Binding-site contacts:
Ligand atom C2 contacts residue ASP54 of chain 1.A at 3.5 Å.
Ligand atom C5 contacts residue ASP54 of chain 1.A at 3.5 Å.
Ligand atom C11 contacts residue ILE164 of chain 1.A at 3.6 Å (hydrophobic).
Ligand atom N6 contacts residue ASP54 of chain 1.A at 2.6 Å (salt-bridge).
Ligand atom C2 contacts residue CYS15 of chain 1.A at 3.7 Å (hydrophobic).
Ligand atom C4 contacts residue NDP1 of chain 1.D at 3.7 Å.
Ligand atom N13 contacts residue CYS15 of chain 1.A at 3.8 Å.
Ligand atom CL1 contacts residue SER108 of chain 1.A at 3.1 Å.
Ligand atom N14 contacts residue THR185 of chain 1.A at 3.2 Å (h-bond).
Ligand atom C9 contacts residue NDP1 of chain 1.D at 3.7 Å.
Ligand atom N13 contacts residue NDP1 of chain 1.D at 3.4 Å (h-bond).
Ligand atom C2 contacts residue PHE58 of chain 1.A at 3.8 Å (hydrophobic).
Ligand atom N14 contacts residue CYS15 of chain 1.A at 3.2 Å (h-bond).
Ligand atom C12 contacts residue ILE164 of chain 1.A at 3.7 Å (hydrophobic).
Ligand atom N1 contacts residue CYS15 of chain 1.A at 3.2 Å.
Ligand atom N1 contacts residue NDP1 of chain 1.D at 3.6 Å (h-bond).
Ligand atom N6 contacts residue PHE58 of chain 1.A at 3.7 Å.
Ligand atom N1 contacts residue ALA16 of chain 1.A at 3.8 Å.
Ligand atom C7 contacts residue NDP1 of chain 1.D at 3.9 Å.
Ligand atom N14 contacts residue ASP54 of chain 1.A at 2.8 Å (salt-bridge).
Ligand atom C5 contacts residue PHE58 of chain 1.A at 3.9 Å (hydrophobic).
Ligand atom C3 contacts residue ILE14 of chain 1.A at 3.6 Å (hydrophobic).
Ligand atom N13 contacts residue ILE14 of chain 1.A at 2.9 Å (h-bond).
Ligand atom C12 contacts residue PHE58 of chain 1.A at 3.5 Å (hydrophobic).
Ligand atom C15 contacts residue ASP54 of chain 1.A at 3.6 Å.
Ligand atom CL1 contacts residue ILE112 of chain 1.A at 3.5 Å.
Ligand atom C16 contacts residue ASP54 of chain 1.A at 2.9 Å.
Ligand atom C3 contacts residue NDP1 of chain 1.D at 3.3 Å.
Ligand atom N13 contacts residue TYR170 of chain 1.A at 3.2 Å (h-bond).
Ligand atom N1 contacts residue PHE58 of chain 1.A at 3.7 Å.
Ligand atom C16 contacts residue MET55 of chain 1.A at 3.8 Å (hydrophobic).
Ligand atom N1 contacts residue ILE14 of chain 1.A at 3.5 Å (h-bond).
Ligand atom CL1 contacts residue SER111 of chain 1.A at 3.3 Å.
Ligand atom C8 contacts residue NDP1 of chain 1.D at 3.4 Å.
Ligand atom N14 contacts residue ALA16 of chain 1.A at 3.7 Å.
Ligand atom C4 contacts residue PHE58 of chain 1.A at 3.8 Å (hydrophobic).
Ligand atom C3 contacts residue CYS15 of chain 1.A at 3.9 Å (hydrophobic).
Ligand atom C2 contacts residue ALA16 of chain 1.A at 3.9 Å (hydrophobic).
Ligand atom N13 contacts residue ILE164 of chain 1.A at 2.7 Å (h-bond).
Ligand atom C3 contacts residue PHE58 of chain 1.A at 3.6 Å (hydrophobic).

Sequence of chain 1.A:
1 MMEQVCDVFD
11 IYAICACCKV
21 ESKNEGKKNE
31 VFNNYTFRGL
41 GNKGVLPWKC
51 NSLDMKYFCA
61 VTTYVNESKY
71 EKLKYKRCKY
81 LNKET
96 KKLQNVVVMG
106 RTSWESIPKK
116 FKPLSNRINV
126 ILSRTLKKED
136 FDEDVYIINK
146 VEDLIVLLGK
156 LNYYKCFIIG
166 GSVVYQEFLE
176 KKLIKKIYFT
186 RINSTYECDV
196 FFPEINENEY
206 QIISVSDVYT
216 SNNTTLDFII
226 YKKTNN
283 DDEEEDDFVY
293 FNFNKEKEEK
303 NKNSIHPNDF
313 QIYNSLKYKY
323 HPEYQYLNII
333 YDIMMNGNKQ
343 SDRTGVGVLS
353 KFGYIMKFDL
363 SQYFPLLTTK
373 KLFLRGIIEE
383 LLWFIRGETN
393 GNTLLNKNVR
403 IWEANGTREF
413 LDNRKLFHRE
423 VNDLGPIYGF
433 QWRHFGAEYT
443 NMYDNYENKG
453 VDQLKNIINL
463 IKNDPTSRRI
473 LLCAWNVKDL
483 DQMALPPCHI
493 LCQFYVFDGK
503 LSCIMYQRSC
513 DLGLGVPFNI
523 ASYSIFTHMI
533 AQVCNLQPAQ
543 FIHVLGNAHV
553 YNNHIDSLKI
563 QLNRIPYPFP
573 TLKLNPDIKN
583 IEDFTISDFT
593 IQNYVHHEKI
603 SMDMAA

The small molecule below binds the protein below.
Small molecule (SMILES): CCc1nc(N)nc(N)c1-c1ccc(Cl)cc1